Binding-site contacts:
Ligand atom C6 contacts residue ALA219 of chain 1.A at 3.6 Å (hydrophobic).
Ligand atom O56 contacts residue GLY36 of chain 1.A at 2.6 Å (h-bond).
Ligand atom O72 contacts residue GLY36 of chain 1.A at 3.7 Å.
Ligand atom O72 contacts residue ASP34 of chain 1.A at 2.7 Å (salt-bridge).
Ligand atom C51 contacts residue ASP34 of chain 1.A at 3.4 Å.
Ligand atom C10 contacts residue SER218 of chain 1.A at 3.5 Å.
Ligand atom O19 contacts residue VAL78 of chain 1.A at 3.4 Å.
Ligand atom N19 contacts residue SER79 of chain 1.A at 3.1 Å (h-bond).
Ligand atom C53 contacts residue GLY36 of chain 1.A at 3.5 Å.
Ligand atom C63 contacts residue ILE123 of chain 1.A at 3.3 Å (hydrophobic).
Ligand atom C6 contacts residue ILE290 of chain 1.A at 3.8 Å (hydrophobic).
Ligand atom C67 contacts residue SER79 of chain 1.A at 3.6 Å.
Ligand atom C20 contacts residue THR217 of chain 1.A at 3.7 Å.
Ligand atom O72 contacts residue ASP214 of chain 1.A at 2.6 Å (salt-bridge).
Ligand atom C40 contacts residue VAL78 of chain 1.A at 3.8 Å (hydrophobic).
Ligand atom C10 contacts residue PHE241 of chain 2.B at 3.0 Å (hydrophobic).
Ligand atom C2 contacts residue PHE241 of chain 2.B at 3.8 Å (hydrophobic).
Ligand atom C60 contacts residue TYR77 of chain 1.A at 3.7 Å (hydrophobic).
Ligand atom C1 contacts residue PHE241 of chain 2.B at 3.6 Å (hydrophobic).
Ligand atom C76 contacts residue GLY36 of chain 1.A at 3.6 Å.
Ligand atom N22 contacts residue THR217 of chain 1.A at 3.6 Å.
Ligand atom O75 contacts residue VAL78 of chain 1.A at 3.4 Å.
Ligand atom C52 contacts residue GLY36 of chain 1.A at 3.7 Å.
Ligand atom O36 contacts residue THR217 of chain 1.A at 3.0 Å.
Ligand atom O36 contacts residue GLY216 of chain 1.A at 3.6 Å (h-bond).
Ligand atom C58 contacts residue GLY216 of chain 1.A at 3.5 Å.
Ligand atom C57 contacts residue ASN76 of chain 1.A at 3.7 Å.
Ligand atom C12 contacts residue SER218 of chain 1.A at 3.7 Å.
Ligand atom O36 contacts residue SER218 of chain 1.A at 2.9 Å (h-bond).
Ligand atom C25 contacts residue MET15 of chain 1.A at 3.6 Å (hydrophobic).
Ligand atom C57 contacts residue GLY36 of chain 1.A at 3.7 Å.
Ligand atom C76 contacts residue SER37 of chain 1.A at 3.7 Å.
Ligand atom C58 contacts residue ASP34 of chain 1.A at 3.7 Å.
Ligand atom N22 contacts residue GLY216 of chain 1.A at 3.8 Å.
Ligand atom O19 contacts residue SER79 of chain 1.A at 3.0 Å (h-bond).
Ligand atom C31 contacts residue MET15 of chain 1.A at 3.6 Å (hydrophobic).
Ligand atom C21 contacts residue SER79 of chain 1.A at 3.7 Å.
Ligand atom C52 contacts residue ASP214 of chain 1.A at 3.8 Å.
Ligand atom N16 contacts residue SER218 of chain 1.A at 2.9 Å (h-bond).
Ligand atom C51 contacts residue ASP214 of chain 1.A at 3.8 Å.

The protein below binds the small molecule below.
Small molecule (SMILES): CCOC(=O)C[C@H](O)[C@H](CC(C)C)NC(=O)[C@@H](NC(=O)[C@@H](NC(=O)CC(C)C)C(C)C)C(C)C

Sequence of chain 2.B:
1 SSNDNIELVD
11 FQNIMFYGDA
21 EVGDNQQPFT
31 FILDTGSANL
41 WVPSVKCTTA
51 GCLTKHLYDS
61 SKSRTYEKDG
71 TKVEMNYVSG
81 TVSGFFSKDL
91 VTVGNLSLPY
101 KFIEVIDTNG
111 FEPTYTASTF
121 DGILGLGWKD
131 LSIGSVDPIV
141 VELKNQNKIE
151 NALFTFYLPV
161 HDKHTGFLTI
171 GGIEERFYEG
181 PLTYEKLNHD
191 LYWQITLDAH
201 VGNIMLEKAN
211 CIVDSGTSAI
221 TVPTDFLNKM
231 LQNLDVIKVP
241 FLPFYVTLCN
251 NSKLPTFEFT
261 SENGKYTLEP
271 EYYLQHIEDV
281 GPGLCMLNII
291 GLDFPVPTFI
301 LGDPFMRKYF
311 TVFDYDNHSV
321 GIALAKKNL

Sequence of chain 1.A:
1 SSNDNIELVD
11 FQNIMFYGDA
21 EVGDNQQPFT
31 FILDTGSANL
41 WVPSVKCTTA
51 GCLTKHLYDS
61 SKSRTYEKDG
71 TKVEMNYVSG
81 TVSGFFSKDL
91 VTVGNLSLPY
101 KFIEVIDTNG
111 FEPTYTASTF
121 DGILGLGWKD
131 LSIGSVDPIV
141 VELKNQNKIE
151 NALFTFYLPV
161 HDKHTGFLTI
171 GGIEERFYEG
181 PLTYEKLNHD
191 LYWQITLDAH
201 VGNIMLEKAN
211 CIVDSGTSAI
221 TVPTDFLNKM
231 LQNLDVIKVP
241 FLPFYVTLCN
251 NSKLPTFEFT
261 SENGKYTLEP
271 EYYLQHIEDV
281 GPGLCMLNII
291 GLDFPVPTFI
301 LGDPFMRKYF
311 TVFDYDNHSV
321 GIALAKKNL